The protein below binds the small molecule below.
Small molecule (SMILES): Cc1cn([C@H]2C[C@H](O)[C@@H](CO[P](=O)(O)O[P](=O)(O)O[P](=O)(O)O[P](=O)(O)O[P](=O)(O)OC[C@H]3O[C@@H](n4cnc5c(N)ncnc54)[C@H](O)[C@@H]3O)O2)c(=O)[nH]c1=O

Binding-site contacts:
Ligand atom O3C contacts residue GLY17 of chain 1.A at 2.7 Å (h-bond).
Ligand atom O2C contacts residue GLU42 of chain 1.A at 3.2 Å (salt-bridge).
Ligand atom O1A contacts residue GLU42 of chain 1.A at 2.6 Å (salt-bridge).
Ligand atom O3B contacts residue TYR16 of chain 1.A at 3.4 Å.
Ligand atom O2A contacts residue GLU42 of chain 1.A at 2.5 Å (salt-bridge).
Ligand atom O4E contacts residue PHE87 of chain 1.A at 3.5 Å.
Ligand atom N1B contacts residue PHE87 of chain 1.A at 3.3 Å.
Ligand atom O2E contacts residue GLY19 of chain 1.A at 3.3 Å.
Ligand atom O1D contacts residue GLY17 of chain 1.A at 2.9 Å.
Ligand atom O1D contacts residue ILE18 of chain 1.A at 2.4 Å (h-bond).
Ligand atom O2C contacts residue LYS20 of chain 1.A at 2.5 Å (salt-bridge).
Ligand atom N6A contacts residue PRO294 of chain 1.A at 3.1 Å.
Ligand atom N3B contacts residue PHE130 of chain 1.A at 3.2 Å.
Ligand atom N1B contacts residue PHE130 of chain 1.A at 3.5 Å.
Ligand atom C8A contacts residue GLY19 of chain 1.A at 3.5 Å.
Ligand atom N6A contacts residue GLY292 of chain 1.A at 3.0 Å (h-bond).
Ligand atom O3A contacts residue GLU42 of chain 1.A at 3.2 Å (salt-bridge).
Ligand atom PC contacts residue LYS20 of chain 1.A at 3.5 Å.
Ligand atom O1D contacts residue LYS20 of chain 1.A at 3.4 Å (salt-bridge).
Ligand atom C2B contacts residue PHE87 of chain 1.A at 3.3 Å (hydrophobic).
Ligand atom C2B contacts residue PHE130 of chain 1.A at 3.4 Å (hydrophobic).
Ligand atom N3B contacts residue GLN84 of chain 1.A at 3.2 Å (h-bond).
Ligand atom PA contacts residue GLU42 of chain 1.A at 3.0 Å.
Ligand atom O2B contacts residue PHE87 of chain 1.A at 3.4 Å.
Ligand atom O1D contacts residue GLY19 of chain 1.A at 2.3 Å (h-bond).
Ligand atom C8A contacts residue THR22 of chain 1.A at 3.2 Å.
Ligand atom O4B contacts residue SER126 of chain 1.A at 3.1 Å.
Ligand atom C4B contacts residue PHE130 of chain 1.A at 3.5 Å (hydrophobic).
Ligand atom N6A contacts residue ARG174 of chain 1.A at 3.3 Å (salt-bridge).
Ligand atom O2E contacts residue SER21 of chain 1.A at 3.5 Å (h-bond).
Ligand atom N1A contacts residue ARG174 of chain 1.A at 3.0 Å (salt-bridge).
Ligand atom O1C contacts residue SER21 of chain 1.A at 2.8 Å (h-bond).
Ligand atom O3E contacts residue TYR60 of chain 1.A at 2.7 Å (h-bond).
Ligand atom C6A contacts residue ARG174 of chain 1.A at 3.1 Å.
Ligand atom O2D contacts residue LYS20 of chain 1.A at 2.8 Å (salt-bridge).
Ligand atom O2E contacts residue THR22 of chain 1.A at 2.7 Å (h-bond).
Ligand atom O2D contacts residue SER21 of chain 1.A at 2.6 Å (h-bond).
Ligand atom O2B contacts residue ARG134 of chain 1.A at 3.1 Å (salt-bridge).
Ligand atom O4B contacts residue GLN84 of chain 1.A at 2.9 Å (h-bond).
Ligand atom O1A contacts residue TRP47 of chain 1.A at 3.2 Å.

Sequence of chain 1.A:
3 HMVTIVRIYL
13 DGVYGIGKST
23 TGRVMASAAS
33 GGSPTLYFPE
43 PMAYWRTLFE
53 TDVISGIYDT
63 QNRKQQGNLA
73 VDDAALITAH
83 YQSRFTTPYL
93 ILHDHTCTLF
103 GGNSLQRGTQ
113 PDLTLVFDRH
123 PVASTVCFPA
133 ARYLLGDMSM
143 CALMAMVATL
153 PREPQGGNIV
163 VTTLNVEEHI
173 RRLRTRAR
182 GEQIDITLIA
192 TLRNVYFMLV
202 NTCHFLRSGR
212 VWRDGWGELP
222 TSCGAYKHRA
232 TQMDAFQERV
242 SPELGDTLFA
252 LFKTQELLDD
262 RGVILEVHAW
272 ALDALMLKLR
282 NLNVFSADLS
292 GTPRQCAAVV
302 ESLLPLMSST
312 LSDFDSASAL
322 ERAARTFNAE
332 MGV